Sequence of chain 1.C:
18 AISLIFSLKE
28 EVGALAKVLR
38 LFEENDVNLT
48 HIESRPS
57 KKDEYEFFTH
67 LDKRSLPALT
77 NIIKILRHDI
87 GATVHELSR

Sequence of chain 1.A:
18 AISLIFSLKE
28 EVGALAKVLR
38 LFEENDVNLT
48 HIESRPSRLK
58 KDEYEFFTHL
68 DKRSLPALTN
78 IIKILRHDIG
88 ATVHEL

This small molecule binds to this protein.
Small molecule (SMILES): N[C@@H](Cc1ccccc1)C(=O)O

Binding-site contacts:
Ligand atom CE2 contacts residue SER51 of chain 1.C at 3.7 Å.
Ligand atom CD1 contacts residue PHE63 of chain 1.C at 3.8 Å (hydrophobic).
Ligand atom C contacts residue ASN45 of chain 1.A at 3.7 Å.
Ligand atom OXT contacts residue ALA31 of chain 1.C at 3.2 Å (h-bond).
Ligand atom OXT contacts residue LEU32 of chain 1.C at 3.1 Å (h-bond).
Ligand atom C contacts residue GLU28 of chain 1.C at 3.6 Å.
Ligand atom N contacts residue GLU27 of chain 1.C at 2.6 Å (salt-bridge).
Ligand atom N contacts residue LEU46 of chain 1.A at 2.7 Å (h-bond).
Ligand atom O contacts residue ASN45 of chain 1.A at 3.4 Å (h-bond).
Ligand atom CZ contacts residue THR47 of chain 1.A at 4.0 Å.
Ligand atom CD1 contacts residue LEU32 of chain 1.C at 3.9 Å (hydrophobic).
Ligand atom CA contacts residue GLU27 of chain 1.C at 3.3 Å.
Ligand atom CE1 contacts residue PHE63 of chain 1.C at 3.8 Å (hydrophobic).
Ligand atom CE2 contacts residue TYR61 of chain 1.C at 3.8 Å (hydrophobic).
Ligand atom CG contacts residue PHE63 of chain 1.C at 3.7 Å (hydrophobic).
Ligand atom O contacts residue LEU46 of chain 1.A at 3.0 Å (h-bond).
Ligand atom CB contacts residue GLU27 of chain 1.C at 3.6 Å.
Ligand atom CG contacts residue LEU46 of chain 1.A at 3.7 Å (hydrophobic).
Ligand atom CA contacts residue GLU28 of chain 1.C at 3.3 Å.
Ligand atom CE1 contacts residue LEU32 of chain 1.C at 3.9 Å (hydrophobic).
Ligand atom CD2 contacts residue LEU46 of chain 1.A at 3.3 Å (hydrophobic).
Ligand atom CE1 contacts residue LEU46 of chain 1.A at 3.4 Å (hydrophobic).
Ligand atom OXT contacts residue GLU28 of chain 1.C at 3.8 Å.
Ligand atom CD2 contacts residue PHE63 of chain 1.C at 4.0 Å (hydrophobic).
Ligand atom C contacts residue LEU46 of chain 1.A at 4.0 Å (hydrophobic).
Ligand atom CD1 contacts residue LEU46 of chain 1.A at 3.7 Å (hydrophobic).
Ligand atom CZ contacts residue ILE49 of chain 1.A at 3.7 Å (hydrophobic).
Ligand atom OXT contacts residue GLY30 of chain 1.C at 3.7 Å.
Ligand atom CZ contacts residue SER51 of chain 1.C at 3.4 Å.
Ligand atom CD2 contacts residue TYR61 of chain 1.C at 3.6 Å (hydrophobic).
Ligand atom N contacts residue ASN45 of chain 1.A at 2.8 Å (h-bond).
Ligand atom CA contacts residue LEU46 of chain 1.A at 3.8 Å (hydrophobic).
Ligand atom CE2 contacts residue THR47 of chain 1.A at 3.5 Å.
Ligand atom N contacts residue GLU28 of chain 1.C at 3.9 Å.
Ligand atom CZ contacts residue LEU46 of chain 1.A at 3.7 Å (hydrophobic).
Ligand atom CE2 contacts residue HIS48 of chain 1.A at 3.6 Å.
Ligand atom CE2 contacts residue LEU46 of chain 1.A at 3.6 Å (hydrophobic).
Ligand atom CE1 contacts residue ILE49 of chain 1.A at 3.8 Å (hydrophobic).
Ligand atom CA contacts residue ASN45 of chain 1.A at 3.6 Å.
Ligand atom CZ contacts residue HIS48 of chain 1.A at 3.7 Å.